Sequence of chain 1.K:
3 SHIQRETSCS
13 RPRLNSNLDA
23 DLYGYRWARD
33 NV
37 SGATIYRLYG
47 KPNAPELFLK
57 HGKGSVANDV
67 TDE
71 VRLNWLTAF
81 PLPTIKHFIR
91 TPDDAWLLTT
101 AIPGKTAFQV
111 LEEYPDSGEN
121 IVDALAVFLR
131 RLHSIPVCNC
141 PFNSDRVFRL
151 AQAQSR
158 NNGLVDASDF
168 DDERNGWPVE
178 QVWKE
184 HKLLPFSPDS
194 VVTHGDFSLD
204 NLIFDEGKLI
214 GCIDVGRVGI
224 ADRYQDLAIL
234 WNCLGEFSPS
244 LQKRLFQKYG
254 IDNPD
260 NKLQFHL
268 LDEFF

Binding-site contacts:
Ligand atom C9 contacts residue ASP166 of chain 1.K at 3.7 Å.
Ligand atom N2 contacts residue PHE272 of chain 1.K at 2.9 Å (h-bond).
Ligand atom C8 contacts residue ASP166 of chain 1.K at 3.5 Å.
Ligand atom N3 contacts residue PHE167 of chain 1.K at 3.7 Å.
Ligand atom N4 contacts residue ASP168 of chain 1.K at 4.0 Å.
Ligand atom C18 contacts residue GLU239 of chain 1.K at 3.5 Å.
Ligand atom O14 contacts residue CYS236 of chain 1.K at 3.6 Å.
Ligand atom C7 contacts residue ASP166 of chain 1.K at 3.6 Å.
Ligand atom C15 contacts residue ASN235 of chain 1.K at 3.7 Å.
Ligand atom N4 contacts residue GLU239 of chain 1.K at 3.3 Å (salt-bridge).
Ligand atom C7 contacts residue ASP168 of chain 1.K at 3.8 Å.
Ligand atom N3 contacts residue ASP166 of chain 1.K at 2.8 Å (salt-bridge).
Ligand atom N1 contacts residue PHE272 of chain 1.K at 2.9 Å (h-bond).
Ligand atom C3 contacts residue ASP199 of chain 1.K at 3.6 Å.
Ligand atom C12 contacts residue ASP269 of chain 1.K at 3.6 Å.
Ligand atom O11 contacts residue ASN235 of chain 1.K at 4.0 Å.
Ligand atom C5 contacts residue PHE272 of chain 1.K at 3.6 Å (hydrophobic).
Ligand atom C16 contacts residue GLU239 of chain 1.K at 3.1 Å.
Ligand atom O11 contacts residue ASP168 of chain 1.K at 3.4 Å (salt-bridge).
Ligand atom O14 contacts residue GLU239 of chain 1.K at 2.7 Å (salt-bridge).
Ligand atom O5 contacts residue ASP166 of chain 1.K at 3.8 Å.
Ligand atom N3 contacts residue ASP168 of chain 1.K at 2.9 Å (salt-bridge).
Ligand atom C11 contacts residue ASP269 of chain 1.K at 3.4 Å.
Ligand atom N3 contacts residue GLU270 of chain 1.K at 2.6 Å (salt-bridge).
Ligand atom C15 contacts residue GLU239 of chain 1.K at 3.9 Å.
Ligand atom O10 contacts residue ASP166 of chain 1.K at 3.7 Å.
Ligand atom N2 contacts residue ASP269 of chain 1.K at 2.8 Å (salt-bridge).
Ligand atom C10 contacts residue ASP166 of chain 1.K at 3.4 Å.
Ligand atom C1 contacts residue ASP166 of chain 1.K at 4.0 Å.
Ligand atom O7 contacts residue ASP199 of chain 1.K at 2.7 Å (salt-bridge).
Ligand atom O13 contacts residue PHE167 of chain 1.K at 3.8 Å.
Ligand atom C6 contacts residue PHE272 of chain 1.K at 3.1 Å (hydrophobic).
Ligand atom C7 contacts residue GLU270 of chain 1.K at 3.5 Å.
Ligand atom O13 contacts residue ASP168 of chain 1.K at 2.9 Å (salt-bridge).
Ligand atom O14 contacts residue ASN235 of chain 1.K at 2.9 Å (h-bond).
Ligand atom C12 contacts residue ASP166 of chain 1.K at 3.8 Å.
Ligand atom C14 contacts residue ASP168 of chain 1.K at 3.7 Å.
Ligand atom C12 contacts residue GLU270 of chain 1.K at 3.4 Å.
Ligand atom C15 contacts residue ASP168 of chain 1.K at 3.6 Å.
Ligand atom O8 contacts residue PHE272 of chain 1.K at 3.8 Å.

This small molecule binds to this protein.
Small molecule (SMILES): NC[C@H]1O[C@H](O[C@H]2[C@H](O)[C@@H](O[C@H]3O[C@H](CO)[C@@H](O)[C@H](N)[C@H]3O)[C@H](N)C[C@@H]2N)[C@H](O)[C@@H](O)[C@@H]1O